Binding-site contacts:
Ligand atom N contacts residue TRP225 of chain 1.A at 3.8 Å.
Ligand atom C contacts residue ASP149 of chain 1.A at 3.5 Å.
Ligand atom O contacts residue ASP149 of chain 1.A at 3.4 Å (salt-bridge).
Ligand atom C contacts residue DTT1 of chain 1.F at 4.4 Å.
Ligand atom CA contacts residue TRP42 of chain 1.A at 3.4 Å (hydrophobic).
Ligand atom OXT contacts residue TRP42 of chain 1.A at 3.6 Å.
Ligand atom C contacts residue GLN211 of chain 1.A at 3.9 Å.
Ligand atom OXT contacts residue DTT1 of chain 1.F at 4.3 Å.
Ligand atom N contacts residue ASP149 of chain 1.A at 2.8 Å (salt-bridge).
Ligand atom N contacts residue PHE91 of chain 1.A at 4.1 Å.
Ligand atom OXT contacts residue ARG221 of chain 1.A at 3.0 Å (salt-bridge).
Ligand atom C contacts residue TRP42 of chain 1.A at 3.4 Å (hydrophobic).
Ligand atom C contacts residue ARG221 of chain 1.A at 3.7 Å.
Ligand atom N contacts residue TRP42 of chain 1.A at 3.3 Å.
Ligand atom OXT contacts residue TRP219 of chain 1.A at 4.1 Å.
Ligand atom OXT contacts residue TYR338 of chain 1.A at 3.5 Å.
Ligand atom OXT contacts residue ASP149 of chain 1.A at 4.4 Å.
Ligand atom CA contacts residue DTT1 of chain 1.F at 3.5 Å.
Ligand atom C contacts residue TRP219 of chain 1.A at 3.9 Å (hydrophobic).
Ligand atom O contacts residue TRP42 of chain 1.A at 3.7 Å.
Ligand atom O contacts residue TRP225 of chain 1.A at 3.1 Å (h-bond).
Ligand atom OXT contacts residue GLN211 of chain 1.A at 2.9 Å (h-bond).
Ligand atom CA contacts residue ASP149 of chain 1.A at 3.1 Å.
Ligand atom C contacts residue TRP225 of chain 1.A at 4.2 Å (hydrophobic).
Ligand atom O contacts residue ARG221 of chain 1.A at 2.7 Å (salt-bridge).
Ligand atom O contacts residue TRP219 of chain 1.A at 3.6 Å.

Sequence of chain 1.A:
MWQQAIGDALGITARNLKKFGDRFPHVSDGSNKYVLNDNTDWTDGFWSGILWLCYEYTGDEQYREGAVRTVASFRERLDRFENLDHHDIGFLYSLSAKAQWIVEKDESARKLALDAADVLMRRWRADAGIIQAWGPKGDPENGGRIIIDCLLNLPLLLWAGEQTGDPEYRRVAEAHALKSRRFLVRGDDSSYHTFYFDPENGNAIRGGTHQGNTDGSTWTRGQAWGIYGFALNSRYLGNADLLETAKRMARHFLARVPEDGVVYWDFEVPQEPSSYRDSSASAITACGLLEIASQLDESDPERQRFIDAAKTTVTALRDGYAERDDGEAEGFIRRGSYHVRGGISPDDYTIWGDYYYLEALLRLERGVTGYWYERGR

This small molecule binds to this protein.
Small molecule (SMILES): NCC(=O)O